A small-molecule ligand and the protein it binds are described below.
Small molecule (SMILES): CO[C@@H](C(=O)NCC(N)=O)[C@H](O)[C@@H](O)[C@H](O)/C=C/C(C)(C)C

Binding-site contacts:
Ligand atom C05 contacts residue GLU238 of chain 3.A at 3.4 Å.
Ligand atom C05 contacts residue MN1 of chain 3.C at 3.2 Å.
Ligand atom C06 contacts residue HIS212 of chain 3.A at 3.5 Å.
Ligand atom C05 contacts residue MN1 of chain 3.D at 3.1 Å.
Ligand atom O2 contacts residue GLU238 of chain 3.A at 3.3 Å (salt-bridge).
Ligand atom C09 contacts residue CYS105 of chain 3.A at 3.7 Å (hydrophobic).
Ligand atom O3 contacts residue MN1 of chain 3.D at 2.2 Å.
Ligand atom O6 contacts residue GLU238 of chain 3.A at 3.5 Å (salt-bridge).
Ligand atom O2 contacts residue ASP142 of chain 3.A at 3.6 Å (salt-bridge).
Ligand atom O1 contacts residue ASP142 of chain 3.A at 3.2 Å (salt-bridge).
Ligand atom C07 contacts residue HIS114 of chain 3.A at 3.8 Å.
Ligand atom O3 contacts residue ASP131 of chain 3.A at 3.3 Å (salt-bridge).
Ligand atom C09 contacts residue HIS114 of chain 3.A at 3.7 Å.
Ligand atom C06 contacts residue GLU238 of chain 3.A at 3.8 Å.
Ligand atom C04 contacts residue MN1 of chain 3.D at 3.1 Å.
Ligand atom O2 contacts residue HIS205 of chain 3.A at 2.8 Å (h-bond).
Ligand atom C07 contacts residue GLU238 of chain 3.A at 3.3 Å.
Ligand atom O4 contacts residue HIS114 of chain 3.A at 3.4 Å (h-bond).
Ligand atom C05 contacts residue ASP131 of chain 3.A at 3.7 Å.
Ligand atom O6 contacts residue HIS114 of chain 3.A at 2.7 Å (h-bond).
Ligand atom C14 contacts residue GLU238 of chain 3.A at 3.6 Å.
Ligand atom C11 contacts residue THR203 of chain 3.A at 3.8 Å.
Ligand atom C13 contacts residue THR203 of chain 3.A at 3.7 Å.
Ligand atom O5 contacts residue THR203 of chain 3.A at 2.9 Å (h-bond).
Ligand atom O3 contacts residue MN1 of chain 3.C at 2.2 Å.
Ligand atom O1 contacts residue ASP131 of chain 3.A at 2.9 Å (salt-bridge).
Ligand atom O5 contacts residue PHE202 of chain 3.A at 3.2 Å.
Ligand atom C14 contacts residue HIS114 of chain 3.A at 3.4 Å.
Ligand atom C10 contacts residue TYR97 of chain 3.A at 3.5 Å (hydrophobic).
Ligand atom C06 contacts residue MN1 of chain 3.C at 3.2 Å.
Ligand atom C12 contacts residue THR203 of chain 3.A at 3.5 Å.
Ligand atom N1 contacts residue THR203 of chain 3.A at 2.8 Å (h-bond).
Ligand atom C02 contacts residue PHE211 of chain 3.A at 3.7 Å (hydrophobic).
Ligand atom O3 contacts residue GLU269 of chain 3.A at 3.1 Å (salt-bridge).
Ligand atom O1 contacts residue MN1 of chain 3.D at 2.1 Å.
Ligand atom O2 contacts residue HIS212 of chain 3.A at 2.7 Å (h-bond).
Ligand atom C08 contacts residue TYR97 of chain 3.A at 3.6 Å (hydrophobic).
Ligand atom O3 contacts residue GLU238 of chain 3.A at 2.5 Å (salt-bridge).
Ligand atom O3 contacts residue ASP142 of chain 3.A at 3.3 Å (salt-bridge).
Ligand atom O2 contacts residue MN1 of chain 3.C at 2.3 Å.

Sequence of chain 3.A:
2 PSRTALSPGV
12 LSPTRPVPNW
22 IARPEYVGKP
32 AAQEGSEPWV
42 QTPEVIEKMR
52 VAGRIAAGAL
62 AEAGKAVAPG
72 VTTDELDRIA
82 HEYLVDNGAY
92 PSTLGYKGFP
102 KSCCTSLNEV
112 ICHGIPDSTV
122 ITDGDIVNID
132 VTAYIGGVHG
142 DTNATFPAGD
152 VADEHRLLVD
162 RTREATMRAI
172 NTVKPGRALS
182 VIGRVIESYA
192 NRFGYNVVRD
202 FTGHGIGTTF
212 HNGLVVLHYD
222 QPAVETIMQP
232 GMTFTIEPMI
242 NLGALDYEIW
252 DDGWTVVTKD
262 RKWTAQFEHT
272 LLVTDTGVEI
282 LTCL